Sequence of chain 1.A:
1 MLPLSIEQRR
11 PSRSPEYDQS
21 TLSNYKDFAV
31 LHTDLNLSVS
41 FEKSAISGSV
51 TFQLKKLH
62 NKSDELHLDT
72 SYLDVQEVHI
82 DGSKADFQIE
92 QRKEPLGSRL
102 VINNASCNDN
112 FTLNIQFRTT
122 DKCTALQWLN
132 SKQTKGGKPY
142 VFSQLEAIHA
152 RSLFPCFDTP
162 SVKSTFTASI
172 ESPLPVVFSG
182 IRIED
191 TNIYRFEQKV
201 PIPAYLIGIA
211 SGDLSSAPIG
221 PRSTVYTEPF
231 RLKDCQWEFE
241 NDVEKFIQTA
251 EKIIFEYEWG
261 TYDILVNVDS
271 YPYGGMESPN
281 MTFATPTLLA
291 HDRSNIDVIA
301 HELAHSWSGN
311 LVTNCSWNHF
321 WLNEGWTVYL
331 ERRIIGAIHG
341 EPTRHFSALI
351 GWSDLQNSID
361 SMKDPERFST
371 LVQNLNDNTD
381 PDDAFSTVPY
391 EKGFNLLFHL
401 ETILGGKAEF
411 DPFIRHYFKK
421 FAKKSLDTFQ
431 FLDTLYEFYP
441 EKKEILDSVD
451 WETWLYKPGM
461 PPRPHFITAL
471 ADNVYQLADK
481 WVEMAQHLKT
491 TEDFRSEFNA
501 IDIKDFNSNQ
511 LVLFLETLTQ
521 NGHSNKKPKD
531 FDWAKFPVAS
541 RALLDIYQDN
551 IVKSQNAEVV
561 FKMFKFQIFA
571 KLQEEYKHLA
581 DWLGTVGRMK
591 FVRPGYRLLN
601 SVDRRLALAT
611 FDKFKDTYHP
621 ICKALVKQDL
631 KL

A protein and the small-molecule ligand that binds it are described below.
Small molecule (SMILES): CC(C)C[C@H](NC(=O)[C@@H](O)[C@H](N)Cc1ccccc1)C(=O)O

Binding-site contacts:
Ligand atom O4 contacts residue GLY275 of chain 1.A at 3.4 Å (h-bond).
Ligand atom O3 contacts residue TYR390 of chain 1.A at 3.0 Å (h-bond).
Ligand atom C16 contacts residue HIS301 of chain 1.A at 3.8 Å.
Ligand atom C1 contacts residue GLU277 of chain 1.A at 3.6 Å.
Ligand atom O3 contacts residue GLU324 of chain 1.A at 3.4 Å (salt-bridge).
Ligand atom O4 contacts residue TYR273 of chain 1.A at 3.3 Å.
Ligand atom N2 contacts residue GLU277 of chain 1.A at 2.8 Å (salt-bridge).
Ligand atom O3 contacts residue ZN1 of chain 1.C at 2.4 Å.
Ligand atom C15 contacts residue HIS301 of chain 1.A at 3.6 Å.
Ligand atom C1 contacts residue ZN1 of chain 1.C at 3.8 Å.
Ligand atom C2 contacts residue GLY275 of chain 1.A at 3.4 Å.
Ligand atom C3 contacts residue HIS301 of chain 1.A at 3.8 Å.
Ligand atom C10 contacts residue GLU147 of chain 1.A at 3.7 Å.
Ligand atom C8 contacts residue GLU147 of chain 1.A at 3.7 Å.
Ligand atom C2 contacts residue ZN1 of chain 1.C at 3.1 Å.
Ligand atom C11 contacts residue TYR273 of chain 1.A at 3.8 Å (hydrophobic).
Ligand atom O2 contacts residue GLU277 of chain 1.A at 2.7 Å (salt-bridge).
Ligand atom O4 contacts residue GLY274 of chain 1.A at 2.6 Å (h-bond).
Ligand atom C1 contacts residue GLU147 of chain 1.A at 3.9 Å.
Ligand atom N1 contacts residue GLY275 of chain 1.A at 3.7 Å.
Ligand atom O3 contacts residue HIS301 of chain 1.A at 3.2 Å (h-bond).
Ligand atom O2 contacts residue ZN1 of chain 1.C at 2.4 Å.
Ligand atom C8 contacts residue TYR390 of chain 1.A at 3.7 Å (hydrophobic).
Ligand atom C9 contacts residue GLU147 of chain 1.A at 3.5 Å.
Ligand atom N2 contacts residue MET276 of chain 1.A at 3.0 Å (h-bond).
Ligand atom C3 contacts residue TYR390 of chain 1.A at 3.8 Å (hydrophobic).
Ligand atom C1 contacts residue GLU324 of chain 1.A at 3.8 Å.
Ligand atom O2 contacts residue GLU302 of chain 1.A at 3.2 Å (salt-bridge).
Ligand atom C2 contacts residue GLU302 of chain 1.A at 4.0 Å.
Ligand atom O2 contacts residue HIS301 of chain 1.A at 3.7 Å.
Ligand atom C2 contacts residue GLU277 of chain 1.A at 3.5 Å.
Ligand atom C12 contacts residue TYR273 of chain 1.A at 3.4 Å (hydrophobic).
Ligand atom C11 contacts residue GLU147 of chain 1.A at 3.7 Å.
Ligand atom C5 contacts residue GLY274 of chain 1.A at 3.6 Å.
Ligand atom N2 contacts residue GLU147 of chain 1.A at 2.8 Å (salt-bridge).
Ligand atom C7 contacts residue GLU147 of chain 1.A at 3.9 Å.
Ligand atom C3 contacts residue ZN1 of chain 1.C at 3.0 Å.
Ligand atom O2 contacts residue HIS305 of chain 1.A at 3.0 Å (h-bond).
Ligand atom C9 contacts residue PHE320 of chain 1.A at 3.8 Å (hydrophobic).
Ligand atom C16 contacts residue TYR390 of chain 1.A at 3.7 Å (hydrophobic).